Sequence of chain 1.A:
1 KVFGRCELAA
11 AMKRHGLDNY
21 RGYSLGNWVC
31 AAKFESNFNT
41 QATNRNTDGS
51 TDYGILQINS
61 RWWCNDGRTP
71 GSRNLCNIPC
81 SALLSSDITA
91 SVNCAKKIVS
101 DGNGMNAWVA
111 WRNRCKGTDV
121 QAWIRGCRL

This protein binds this small molecule.
Small molecule (SMILES): NC(=[NH2+])NCCC[C@H](N)C(=O)O

Binding-site contacts:
Ligand atom CD contacts residue TRP123 of chain 1.A at 3.5 Å (hydrophobic).
Ligand atom CG contacts residue ARG5 of chain 1.A at 4.2 Å.
Ligand atom CG contacts residue ALA122 of chain 1.A at 4.2 Å (hydrophobic).
Ligand atom CA contacts residue ARG5 of chain 1.A at 3.3 Å.
Ligand atom CG contacts residue TRP123 of chain 1.A at 3.9 Å (hydrophobic).
Ligand atom NE contacts residue TRP123 of chain 1.A at 4.1 Å.
Ligand atom N contacts residue ARG5 of chain 1.A at 3.5 Å (salt-bridge).
Ligand atom CB contacts residue ALA122 of chain 1.A at 2.8 Å (hydrophobic).
Ligand atom CA contacts residue ALA122 of chain 1.A at 3.1 Å (hydrophobic).
Ligand atom C contacts residue ALA122 of chain 1.A at 2.7 Å (hydrophobic).
Ligand atom OXT contacts residue ARG125 of chain 1.A at 2.5 Å.
Ligand atom CB contacts residue TRP123 of chain 1.A at 3.9 Å (hydrophobic).
Ligand atom NE contacts residue ALA122 of chain 1.A at 3.5 Å.
Ligand atom NH2 contacts residue ALA122 of chain 1.A at 3.3 Å.
Ligand atom O contacts residue ARG125 of chain 1.A at 3.5 Å.
Ligand atom O contacts residue ALA122 of chain 1.A at 3.4 Å (h-bond).
Ligand atom OXT contacts residue ALA122 of chain 1.A at 2.5 Å (h-bond).
Ligand atom C contacts residue ARG125 of chain 1.A at 3.5 Å.
Ligand atom CB contacts residue ARG5 of chain 1.A at 3.7 Å.
Ligand atom C contacts residue ARG5 of chain 1.A at 4.0 Å.
Ligand atom OXT contacts residue ARG5 of chain 1.A at 3.4 Å (salt-bridge).
Ligand atom CZ contacts residue ALA122 of chain 1.A at 3.9 Å (hydrophobic).